This small molecule binds to this protein.
Small molecule (SMILES): Cn1c(=O)cc(NC(C)(C)c2ncc(C3CC3)cn2)c2cc(Nc3ccnc(Cl)c3C#N)ccc21

Binding-site contacts:
Ligand atom N6 contacts residue LEU40 of chain 1.A at 3.7 Å.
Ligand atom C12 contacts residue HIS131 of chain 2.A at 3.7 Å.
Ligand atom O contacts residue GLN128 of chain 2.A at 3.6 Å (h-bond).
Ligand atom O contacts residue GLU130 of chain 2.A at 2.9 Å (salt-bridge).
Ligand atom C23 contacts residue TYR73 of chain 2.A at 3.6 Å (hydrophobic).
Ligand atom N6 contacts residue ALA67 of chain 2.A at 3.4 Å (h-bond).
Ligand atom C2 contacts residue ALA67 of chain 2.A at 3.4 Å (hydrophobic).
Ligand atom C18 contacts residue ALA67 of chain 2.A at 3.1 Å (hydrophobic).
Ligand atom C19 contacts residue GLU130 of chain 2.A at 3.8 Å.
Ligand atom C24 contacts residue ASN36 of chain 1.A at 3.6 Å.
Ligand atom N contacts residue GLN128 of chain 2.A at 3.3 Å (h-bond).
Ligand atom C1 contacts residue MET66 of chain 2.A at 3.5 Å (hydrophobic).
Ligand atom C14 contacts residue HIS131 of chain 2.A at 3.3 Å.
Ligand atom CL contacts residue ARG43 of chain 1.A at 3.4 Å.
Ligand atom C9 contacts residue ALA67 of chain 2.A at 3.7 Å (hydrophobic).
Ligand atom C24 contacts residue TYR73 of chain 2.A at 3.5 Å (hydrophobic).
Ligand atom C25 contacts residue MET66 of chain 2.A at 3.4 Å (hydrophobic).
Ligand atom C25 contacts residue TYR73 of chain 2.A at 3.4 Å (hydrophobic).
Ligand atom C23 contacts residue ASN36 of chain 1.A at 3.6 Å.
Ligand atom N6 contacts residue MET66 of chain 2.A at 3.2 Å (h-bond).
Ligand atom C15 contacts residue ASP32 of chain 1.A at 3.5 Å.
Ligand atom C19 contacts residue GLN128 of chain 2.A at 3.0 Å.
Ligand atom C5 contacts residue GLY70 of chain 2.A at 3.5 Å.
Ligand atom O contacts residue MET129 of chain 2.A at 3.5 Å.
Ligand atom N4 contacts residue MET66 of chain 2.A at 2.9 Å (h-bond).
Ligand atom CL contacts residue ARG39 of chain 1.A at 3.4 Å.
Ligand atom N5 contacts residue ASN36 of chain 1.A at 3.8 Å.
Ligand atom C contacts residue GLY70 of chain 2.A at 3.7 Å.
Ligand atom N1 contacts residue ALA67 of chain 2.A at 3.1 Å (h-bond).
Ligand atom CL contacts residue LEU40 of chain 1.A at 3.7 Å.
Ligand atom C20 contacts residue ASN36 of chain 1.A at 3.7 Å.
Ligand atom C17 contacts residue CYS68 of chain 2.A at 3.5 Å (hydrophobic).
Ligand atom C13 contacts residue HIS131 of chain 2.A at 3.5 Å.
Ligand atom C2 contacts residue ASN36 of chain 1.A at 3.6 Å.
Ligand atom N4 contacts residue ASN36 of chain 1.A at 3.6 Å.
Ligand atom N6 contacts residue TYR73 of chain 2.A at 3.7 Å.
Ligand atom N1 contacts residue CYS68 of chain 2.A at 3.5 Å.
Ligand atom C8 contacts residue CYS68 of chain 2.A at 3.8 Å (hydrophobic).
Ligand atom C12 contacts residue ASP32 of chain 1.A at 3.7 Å.
Ligand atom C6 contacts residue GLN128 of chain 2.A at 3.6 Å.

Sequence of chain 1.A:
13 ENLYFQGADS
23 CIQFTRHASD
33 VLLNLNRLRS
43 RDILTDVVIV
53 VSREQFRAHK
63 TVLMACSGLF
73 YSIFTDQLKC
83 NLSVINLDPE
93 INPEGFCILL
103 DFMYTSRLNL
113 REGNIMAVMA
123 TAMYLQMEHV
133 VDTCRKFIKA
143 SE

Sequence of chain 2.A:
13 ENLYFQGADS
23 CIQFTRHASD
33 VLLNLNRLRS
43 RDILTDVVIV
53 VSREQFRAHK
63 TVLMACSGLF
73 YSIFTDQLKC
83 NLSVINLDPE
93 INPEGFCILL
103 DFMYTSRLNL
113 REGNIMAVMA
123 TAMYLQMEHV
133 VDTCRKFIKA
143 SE